This protein binds this small molecule.
Small molecule (SMILES): CC(=O)N[C@@H]1[C@@H](O)[C@H](O)[C@@H](CO)O[C@H]1O

Binding-site contacts:
Ligand atom C7 contacts residue LEU345 of chain 2.A at 3.9 Å (hydrophobic).
Ligand atom O5 contacts residue ARG348 of chain 2.A at 3.3 Å (salt-bridge).
Ligand atom O6 contacts residue ARG348 of chain 2.A at 3.9 Å.
Ligand atom O7 contacts residue SER346 of chain 2.A at 3.3 Å (h-bond).
Ligand atom C4 contacts residue ASN373 of chain 2.A at 4.0 Å.
Ligand atom C1 contacts residue ASN373 of chain 2.A at 1.3 Å.
Ligand atom C3 contacts residue ASN373 of chain 2.A at 3.6 Å.
Ligand atom O7 contacts residue LEU345 of chain 2.A at 4.2 Å.
Ligand atom C4 contacts residue ARG348 of chain 2.A at 4.3 Å.
Ligand atom N2 contacts residue PRO372 of chain 2.A at 4.3 Å.
Ligand atom C5 contacts residue ARG348 of chain 2.A at 3.9 Å.
Ligand atom C2 contacts residue ASN373 of chain 2.A at 2.2 Å.
Ligand atom C8 contacts residue SER346 of chain 2.A at 4.4 Å.
Ligand atom C6 contacts residue ARG348 of chain 2.A at 3.6 Å.
Ligand atom C2 contacts residue ARG348 of chain 2.A at 4.4 Å.
Ligand atom O5 contacts residue ASN373 of chain 2.A at 2.2 Å (h-bond).
Ligand atom O7 contacts residue ASN373 of chain 2.A at 3.5 Å (h-bond).
Ligand atom N2 contacts residue ASN373 of chain 2.A at 2.9 Å (h-bond).
Ligand atom C7 contacts residue SER346 of chain 2.A at 4.3 Å.
Ligand atom C8 contacts residue LEU345 of chain 2.A at 3.4 Å (hydrophobic).
Ligand atom C8 contacts residue PRO372 of chain 2.A at 4.3 Å (hydrophobic).
Ligand atom C7 contacts residue ASN373 of chain 2.A at 3.4 Å.
Ligand atom C5 contacts residue ASN373 of chain 2.A at 3.5 Å.
Ligand atom C1 contacts residue ARG348 of chain 2.A at 4.1 Å.

Sequence of chain 2.A:
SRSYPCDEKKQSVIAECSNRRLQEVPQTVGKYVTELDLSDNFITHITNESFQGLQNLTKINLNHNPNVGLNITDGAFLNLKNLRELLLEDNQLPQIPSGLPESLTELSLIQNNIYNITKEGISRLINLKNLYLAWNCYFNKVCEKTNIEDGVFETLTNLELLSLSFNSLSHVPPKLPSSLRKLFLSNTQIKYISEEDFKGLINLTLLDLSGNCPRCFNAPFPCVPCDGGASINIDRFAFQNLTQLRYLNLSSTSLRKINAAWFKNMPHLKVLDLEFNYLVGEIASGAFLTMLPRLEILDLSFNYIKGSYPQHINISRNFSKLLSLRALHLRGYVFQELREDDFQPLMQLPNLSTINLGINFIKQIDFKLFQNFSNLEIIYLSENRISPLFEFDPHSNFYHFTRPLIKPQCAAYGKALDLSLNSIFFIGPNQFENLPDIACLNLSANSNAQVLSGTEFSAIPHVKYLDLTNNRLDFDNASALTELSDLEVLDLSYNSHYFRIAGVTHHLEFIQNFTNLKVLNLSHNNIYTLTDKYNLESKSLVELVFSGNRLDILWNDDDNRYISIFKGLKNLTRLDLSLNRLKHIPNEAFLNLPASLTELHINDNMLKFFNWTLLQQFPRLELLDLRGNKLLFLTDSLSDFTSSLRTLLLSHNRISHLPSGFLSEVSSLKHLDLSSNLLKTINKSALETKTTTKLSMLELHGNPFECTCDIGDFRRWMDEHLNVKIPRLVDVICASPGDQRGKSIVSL